Binding-site contacts:
Ligand atom O7 contacts residue LYS62 of chain 1.D at 4.0 Å.
Ligand atom O7 contacts residue ASN65 of chain 1.D at 3.3 Å (h-bond).
Ligand atom C8 contacts residue LYS62 of chain 1.D at 4.4 Å.
Ligand atom C3 contacts residue ASN65 of chain 1.D at 3.7 Å.
Ligand atom C8 contacts residue ILE355 of chain 1.D at 3.9 Å (hydrophobic).
Ligand atom C8 contacts residue ILE386 of chain 1.D at 4.2 Å (hydrophobic).
Ligand atom C4 contacts residue ASN65 of chain 1.D at 4.1 Å.
Ligand atom C8 contacts residue ASN65 of chain 1.D at 4.4 Å.
Ligand atom C1 contacts residue ASN65 of chain 1.D at 1.4 Å.
Ligand atom C7 contacts residue ILE355 of chain 1.D at 4.3 Å (hydrophobic).
Ligand atom C5 contacts residue ASN65 of chain 1.D at 3.6 Å.
Ligand atom O5 contacts residue ASN65 of chain 1.D at 2.3 Å (h-bond).
Ligand atom N2 contacts residue ASN65 of chain 1.D at 2.8 Å (h-bond).
Ligand atom C2 contacts residue ASN65 of chain 1.D at 2.3 Å.
Ligand atom C7 contacts residue ASN65 of chain 1.D at 3.2 Å.

Sequence of chain 1.D:
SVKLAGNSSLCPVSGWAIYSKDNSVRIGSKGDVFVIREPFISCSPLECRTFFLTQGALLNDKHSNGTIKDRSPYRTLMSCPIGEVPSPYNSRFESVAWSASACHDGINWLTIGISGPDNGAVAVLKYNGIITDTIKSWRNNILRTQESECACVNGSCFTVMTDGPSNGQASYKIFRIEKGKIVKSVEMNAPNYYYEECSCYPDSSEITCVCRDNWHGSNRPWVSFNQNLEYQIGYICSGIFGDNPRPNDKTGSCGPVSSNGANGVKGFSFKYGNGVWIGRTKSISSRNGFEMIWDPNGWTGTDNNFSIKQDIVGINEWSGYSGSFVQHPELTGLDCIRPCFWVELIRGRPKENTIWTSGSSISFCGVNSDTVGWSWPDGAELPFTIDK

The protein below binds the small molecule below.
Small molecule (SMILES): CC(=O)N[C@@H]1[C@@H](O)[C@H](O)[C@@H](CO)O[C@H]1O